Binding-site contacts:
Ligand atom N13 contacts residue ALA176 of chain 1.A at 2.9 Å (h-bond).
Ligand atom C27 contacts residue HIS76 of chain 1.A at 3.4 Å.
Ligand atom O12 contacts residue ALA176 of chain 1.A at 2.9 Å (h-bond).
Ligand atom C02 contacts residue HIS76 of chain 1.A at 3.4 Å.
Ligand atom N35 contacts residue HIS76 of chain 1.A at 3.0 Å (h-bond).
Ligand atom S37 contacts residue SER158 of chain 1.A at 3.5 Å (h-bond).
Ligand atom N35 contacts residue SER158 of chain 1.A at 3.3 Å (h-bond).
Ligand atom O31 contacts residue TYR75 of chain 1.A at 3.4 Å.
Ligand atom N08 contacts residue HIS76 of chain 1.A at 3.1 Å (h-bond).
Ligand atom O12 contacts residue ALA175 of chain 1.A at 3.1 Å.
Ligand atom C06 contacts residue HIS76 of chain 1.A at 3.5 Å.
Ligand atom C24 contacts residue ASP100 of chain 1.A at 3.5 Å.
Ligand atom C43 contacts residue HIS76 of chain 1.A at 3.6 Å.
Ligand atom C29 contacts residue VAL97 of chain 1.A at 3.6 Å (hydrophobic).
Ligand atom O38 contacts residue GLY156 of chain 1.A at 3.2 Å.
Ligand atom C42 contacts residue HIS76 of chain 1.A at 3.4 Å.
Ligand atom C18 contacts residue ALA176 of chain 1.A at 3.5 Å (hydrophobic).
Ligand atom O39 contacts residue LYS155 of chain 1.A at 3.6 Å.
Ligand atom C30 contacts residue ASP100 of chain 1.A at 3.5 Å.
Ligand atom C41 contacts residue GLN60 of chain 1.A at 3.5 Å.
Ligand atom O36 contacts residue LEU154 of chain 1.A at 3.4 Å (h-bond).
Ligand atom O36 contacts residue SER157 of chain 1.A at 3.4 Å (h-bond).
Ligand atom O38 contacts residue SER158 of chain 1.A at 2.8 Å (h-bond).
Ligand atom F53 contacts residue ALA175 of chain 1.A at 3.1 Å.
Ligand atom C30 contacts residue VAL97 of chain 1.A at 3.5 Å (hydrophobic).
Ligand atom O36 contacts residue SER158 of chain 1.A at 3.3 Å (h-bond).
Ligand atom C01 contacts residue ARG174 of chain 1.A at 3.6 Å.
Ligand atom N25 contacts residue ASP100 of chain 1.A at 3.5 Å (salt-bridge).
Ligand atom C41 contacts residue THR61 of chain 1.A at 3.5 Å.
Ligand atom C26 contacts residue ASP100 of chain 1.A at 3.6 Å.
Ligand atom N08 contacts residue ARG174 of chain 1.A at 2.9 Å (salt-bridge).
Ligand atom C34 contacts residue SER158 of chain 1.A at 3.5 Å.
Ligand atom O36 contacts residue GLY156 of chain 1.A at 2.9 Å (h-bond).
Ligand atom O39 contacts residue GLY156 of chain 1.A at 2.9 Å (h-bond).
Ligand atom O36 contacts residue LYS155 of chain 1.A at 3.6 Å.
Ligand atom C43 contacts residue GLN60 of chain 1.A at 3.5 Å.
Ligand atom C01 contacts residue HIS76 of chain 1.A at 3.6 Å.
Ligand atom C49 contacts residue PHE173 of chain 1.A at 3.5 Å (hydrophobic).
Ligand atom C32 contacts residue SO41 of chain 1.D at 3.3 Å.
Ligand atom O38 contacts residue PHE62 of chain 1.A at 3.3 Å.

Sequence of chain 1.A:
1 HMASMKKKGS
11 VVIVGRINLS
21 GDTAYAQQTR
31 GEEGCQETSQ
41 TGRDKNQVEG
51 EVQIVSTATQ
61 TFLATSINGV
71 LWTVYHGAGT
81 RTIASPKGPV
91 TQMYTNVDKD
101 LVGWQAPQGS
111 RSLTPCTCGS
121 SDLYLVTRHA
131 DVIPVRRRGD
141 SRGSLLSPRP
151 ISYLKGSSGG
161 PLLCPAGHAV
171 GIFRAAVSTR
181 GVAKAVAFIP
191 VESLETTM

This small molecule binds to this protein.
Small molecule (SMILES): COc1ccc2nc(C)c(O[C@@H]3C[C@H]4C(=O)N[C@]5(C(=O)NS(=O)(=O)C6(C)CC6)C[C@H]5/C=C\CCCCC[C@H](NC(=O)O[C@H](C)C(F)(F)F)C(=O)N4C3)nc2c1